The small molecule below binds the protein below.
Small molecule (SMILES): OC[C@H]1O[C@@H]2O[C@H]3[C@H](O)[C@@H](O)[C@@H](O[C@H]4[C@H](O)[C@@H](O)[C@@H](O[C@H]5[C@H](O)[C@@H](O)[C@@H](O[C@H]6[C@H](O)[C@@H](O)[C@@H](O[C@H]7[C@H](O)[C@@H](O)[C@@H](O[C@H]8[C@H](O)[C@@H](O)[C@@H](O[C@H]1[C@H](O)[C@H]2O)O[C@@H]8CO)O[C@@H]7CO)O[C@@H]6CO)O[C@@H]5CO)O[C@@H]4CO)O[C@@H]3CO

Sequence of chain 1.B:
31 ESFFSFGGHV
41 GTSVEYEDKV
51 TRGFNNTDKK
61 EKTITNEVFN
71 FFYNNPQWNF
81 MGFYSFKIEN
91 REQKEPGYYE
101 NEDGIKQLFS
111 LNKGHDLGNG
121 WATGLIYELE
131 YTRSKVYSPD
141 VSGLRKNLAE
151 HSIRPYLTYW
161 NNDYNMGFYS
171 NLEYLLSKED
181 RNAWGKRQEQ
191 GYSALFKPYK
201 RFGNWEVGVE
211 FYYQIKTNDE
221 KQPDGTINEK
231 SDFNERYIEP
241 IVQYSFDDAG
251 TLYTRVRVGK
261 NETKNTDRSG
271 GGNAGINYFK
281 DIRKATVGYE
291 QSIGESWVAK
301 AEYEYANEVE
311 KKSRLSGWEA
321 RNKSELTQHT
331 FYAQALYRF

Binding-site contacts:
Ligand atom O2 contacts residue ARG201 of chain 1.B at 3.2 Å (salt-bridge).
Ligand atom C6 contacts residue PHE72 of chain 1.B at 3.8 Å (hydrophobic).
Ligand atom C1 contacts residue LEU336 of chain 1.B at 3.5 Å (hydrophobic).
Ligand atom C2 contacts residue GLU290 of chain 1.B at 3.4 Å.
Ligand atom C6 contacts residue TYR169 of chain 1.B at 4.0 Å (hydrophobic).
Ligand atom O2 contacts residue ARG338 of chain 1.B at 3.5 Å (salt-bridge).
Ligand atom O3 contacts residue GLU290 of chain 1.B at 3.0 Å (salt-bridge).
Ligand atom O6 contacts residue TYR169 of chain 1.B at 4.1 Å.
Ligand atom C3 contacts residue LYS197 of chain 1.B at 3.7 Å.
Ligand atom O2 contacts residue LYS300 of chain 1.B at 3.1 Å (salt-bridge).
Ligand atom C2 contacts residue GLU206 of chain 1.B at 3.5 Å.
Ligand atom O5 contacts residue TYR169 of chain 1.B at 3.7 Å.
Ligand atom O3 contacts residue GLN334 of chain 1.B at 3.2 Å (h-bond).
Ligand atom O3 contacts residue VAL298 of chain 1.B at 3.9 Å.
Ligand atom O3 contacts residue LYS300 of chain 1.B at 2.8 Å (salt-bridge).
Ligand atom O6 contacts residue TYR199 of chain 1.B at 3.4 Å (h-bond).
Ligand atom O2 contacts residue GLU206 of chain 1.B at 2.7 Å (salt-bridge).
Ligand atom C2 contacts residue ARG338 of chain 1.B at 3.6 Å.
Ligand atom C2 contacts residue LYS300 of chain 1.B at 3.8 Å.
Ligand atom O5 contacts residue HIS39 of chain 1.B at 3.1 Å.
Ligand atom O2 contacts residue VAL298 of chain 1.B at 4.0 Å.
Ligand atom O2 contacts residue GLN334 of chain 1.B at 3.3 Å (h-bond).
Ligand atom C2 contacts residue GLN334 of chain 1.B at 3.9 Å.
Ligand atom C3 contacts residue GLU206 of chain 1.B at 3.7 Å.
Ligand atom C6 contacts residue HIS39 of chain 1.B at 3.6 Å.
Ligand atom O5 contacts residue LEU336 of chain 1.B at 3.9 Å.
Ligand atom O3 contacts residue GLU206 of chain 1.B at 2.7 Å (salt-bridge).
Ligand atom C3 contacts residue GLU290 of chain 1.B at 3.8 Å.
Ligand atom O3 contacts residue ARG201 of chain 1.B at 3.3 Å (salt-bridge).
Ligand atom O5 contacts residue TYR199 of chain 1.B at 3.8 Å.
Ligand atom C3 contacts residue LYS300 of chain 1.B at 3.7 Å.
Ligand atom O6 contacts residue PHE72 of chain 1.B at 3.7 Å.
Ligand atom O6 contacts residue HIS39 of chain 1.B at 2.7 Å (h-bond).
Ligand atom O2 contacts residue LYS197 of chain 1.B at 2.8 Å (salt-bridge).
Ligand atom C2 contacts residue LYS197 of chain 1.B at 3.7 Å.
Ligand atom C1 contacts residue HIS39 of chain 1.B at 3.9 Å.
Ligand atom C2 contacts residue LEU336 of chain 1.B at 3.5 Å (hydrophobic).
Ligand atom C4 contacts residue TYR199 of chain 1.B at 3.9 Å (hydrophobic).
Ligand atom O2 contacts residue GLU290 of chain 1.B at 2.6 Å (salt-bridge).
Ligand atom O3 contacts residue LYS197 of chain 1.B at 2.9 Å (salt-bridge).